Sequence of chain 3.A:
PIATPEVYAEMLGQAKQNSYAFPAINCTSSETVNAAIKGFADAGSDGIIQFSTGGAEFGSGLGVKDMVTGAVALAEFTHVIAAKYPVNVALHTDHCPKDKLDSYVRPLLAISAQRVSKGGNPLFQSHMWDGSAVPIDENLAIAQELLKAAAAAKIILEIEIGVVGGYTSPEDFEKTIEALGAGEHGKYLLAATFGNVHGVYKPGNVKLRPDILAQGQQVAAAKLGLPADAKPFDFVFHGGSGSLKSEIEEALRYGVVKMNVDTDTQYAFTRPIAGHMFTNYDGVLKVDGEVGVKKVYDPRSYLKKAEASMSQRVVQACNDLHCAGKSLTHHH

Sequence of chain 4.A:
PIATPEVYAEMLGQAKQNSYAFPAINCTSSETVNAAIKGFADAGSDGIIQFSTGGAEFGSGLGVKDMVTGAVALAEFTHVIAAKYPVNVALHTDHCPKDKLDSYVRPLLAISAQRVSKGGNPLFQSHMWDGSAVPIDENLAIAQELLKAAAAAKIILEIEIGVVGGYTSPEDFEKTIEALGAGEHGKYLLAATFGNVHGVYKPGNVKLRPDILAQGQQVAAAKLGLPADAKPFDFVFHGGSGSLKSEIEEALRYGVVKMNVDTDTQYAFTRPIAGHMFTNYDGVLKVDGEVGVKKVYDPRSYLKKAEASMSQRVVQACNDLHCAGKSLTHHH

This small molecule binds to this protein.
Small molecule (SMILES): O=C(COP(=O)(O)O)[C@H](O)[C@@H](O)[C@H](O)COP(=O)(O)O

Binding-site contacts:
Ligand atom C3 contacts residue ZN1 of chain 3.D at 2.9 Å.
Ligand atom P6 contacts residue SER53 of chain 3.A at 3.6 Å.
Ligand atom O2 contacts residue HIS252 of chain 3.A at 3.4 Å (h-bond).
Ligand atom O2 contacts residue HIS212 of chain 3.A at 3.0 Å.
Ligand atom O13 contacts residue SER255 of chain 3.A at 3.5 Å (h-bond).
Ligand atom O12 contacts residue SER255 of chain 3.A at 2.5 Å (h-bond).
Ligand atom O3 contacts residue HIS252 of chain 3.A at 3.2 Å (h-bond).
Ligand atom O4 contacts residue HIS96 of chain 3.A at 3.0 Å (h-bond).
Ligand atom O5 contacts residue ASP276 of chain 3.A at 2.5 Å (salt-bridge).
Ligand atom C4 contacts residue HIS212 of chain 3.A at 3.5 Å.
Ligand atom P1 contacts residue SER255 of chain 3.A at 3.6 Å.
Ligand atom O1 contacts residue GLY253 of chain 3.A at 3.2 Å.
Ligand atom O63 contacts residue ARG314 of chain 4.A at 2.8 Å (salt-bridge).
Ligand atom O3 contacts residue ASN274 of chain 3.A at 3.2 Å (h-bond).
Ligand atom O2 contacts residue GLY253 of chain 3.A at 2.9 Å (h-bond).
Ligand atom O13 contacts residue GLY213 of chain 3.A at 3.0 Å (h-bond).
Ligand atom O2 contacts residue ZN1 of chain 3.D at 2.6 Å.
Ligand atom O2 contacts residue ASN274 of chain 3.A at 3.3 Å.
Ligand atom O12 contacts residue VAL275 of chain 3.A at 3.4 Å.
Ligand atom C2 contacts residue ZN1 of chain 3.D at 3.1 Å.
Ligand atom O13 contacts residue GLY253 of chain 3.A at 3.2 Å.
Ligand atom O4 contacts residue HIS212 of chain 3.A at 2.9 Å (h-bond).
Ligand atom C2 contacts residue ASN274 of chain 3.A at 3.5 Å.
Ligand atom O62 contacts residue ARG314 of chain 4.A at 3.1 Å (salt-bridge).
Ligand atom O1 contacts residue HIS212 of chain 3.A at 3.5 Å.
Ligand atom C3 contacts residue ASN27 of chain 3.A at 3.6 Å.
Ligand atom O5 contacts residue ASN27 of chain 3.A at 3.5 Å (h-bond).
Ligand atom O12 contacts residue ASP276 of chain 3.A at 3.0 Å (salt-bridge).
Ligand atom C5 contacts residue ASP95 of chain 3.A at 3.5 Å.
Ligand atom O63 contacts residue SER53 of chain 3.A at 2.5 Å (h-bond).
Ligand atom C4 contacts residue ZN1 of chain 3.D at 3.1 Å.
Ligand atom O3 contacts residue HIS96 of chain 3.A at 3.4 Å (h-bond).
Ligand atom O11 contacts residue THR277 of chain 3.A at 2.5 Å (h-bond).
Ligand atom O3 contacts residue ASP95 of chain 3.A at 2.6 Å (salt-bridge).
Ligand atom O13 contacts residue NA1 of chain 3.C at 2.4 Å (h-bond).
Ligand atom C3 contacts residue ASP95 of chain 3.A at 3.2 Å.
Ligand atom C2 contacts residue HIS212 of chain 3.A at 3.3 Å.
Ligand atom O3 contacts residue ZN1 of chain 3.D at 2.1 Å.
Ligand atom O6 contacts residue ASP276 of chain 3.A at 3.5 Å (salt-bridge).
Ligand atom O4 contacts residue ZN1 of chain 3.D at 2.4 Å.